Sequence of chain 1.B:
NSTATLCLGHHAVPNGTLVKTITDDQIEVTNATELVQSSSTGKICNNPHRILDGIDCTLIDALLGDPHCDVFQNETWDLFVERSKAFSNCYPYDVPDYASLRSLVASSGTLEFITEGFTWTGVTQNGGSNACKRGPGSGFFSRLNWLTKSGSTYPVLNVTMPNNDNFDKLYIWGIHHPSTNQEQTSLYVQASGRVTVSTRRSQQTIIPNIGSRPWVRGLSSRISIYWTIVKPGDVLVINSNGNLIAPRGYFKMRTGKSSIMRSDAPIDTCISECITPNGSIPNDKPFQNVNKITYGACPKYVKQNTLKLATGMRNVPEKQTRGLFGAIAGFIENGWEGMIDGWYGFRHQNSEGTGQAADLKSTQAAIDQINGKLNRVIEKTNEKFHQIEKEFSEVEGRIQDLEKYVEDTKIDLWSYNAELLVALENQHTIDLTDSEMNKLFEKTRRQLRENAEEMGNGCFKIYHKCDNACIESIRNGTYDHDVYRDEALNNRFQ

Binding-site contacts:
Ligand atom C7 contacts residue PRO221 of chain 1.A at 4.3 Å (hydrophobic).
Ligand atom O7 contacts residue PRO221 of chain 1.A at 3.4 Å.
Ligand atom O5 contacts residue TRP222 of chain 1.A at 4.3 Å.
Ligand atom C2 contacts residue TRP222 of chain 1.A at 4.2 Å (hydrophobic).
Ligand atom C7 contacts residue TRP222 of chain 1.A at 4.0 Å (hydrophobic).
Ligand atom C3 contacts residue TRP222 of chain 1.A at 4.2 Å (hydrophobic).
Ligand atom C5 contacts residue TRP222 of chain 1.A at 4.0 Å (hydrophobic).
Ligand atom N2 contacts residue ASN165 of chain 1.B at 3.0 Å (h-bond).
Ligand atom O6 contacts residue TRP222 of chain 1.A at 3.1 Å.
Ligand atom C4 contacts residue ASN165 of chain 1.B at 4.2 Å.
Ligand atom O6 contacts residue THR167 of chain 1.B at 3.6 Å.
Ligand atom C1 contacts residue ASN165 of chain 1.B at 1.4 Å.
Ligand atom C8 contacts residue ASN165 of chain 1.B at 4.4 Å.
Ligand atom C8 contacts residue SER219 of chain 1.A at 3.9 Å.
Ligand atom O5 contacts residue TRP222 of chain 1.A at 4.4 Å.
Ligand atom C7 contacts residue SER219 of chain 1.A at 4.2 Å.
Ligand atom C5 contacts residue ASN165 of chain 1.B at 3.6 Å.
Ligand atom N2 contacts residue SER219 of chain 1.A at 3.6 Å.
Ligand atom C1 contacts residue SER219 of chain 1.A at 4.2 Å.
Ligand atom C7 contacts residue ASN165 of chain 1.B at 3.2 Å.
Ligand atom C2 contacts residue ASN165 of chain 1.B at 2.5 Å.
Ligand atom O7 contacts residue ASN165 of chain 1.B at 3.1 Å (h-bond).
Ligand atom C4 contacts residue TRP222 of chain 1.A at 4.2 Å (hydrophobic).
Ligand atom C6 contacts residue THR167 of chain 1.B at 3.8 Å.
Ligand atom O5 contacts residue ASN165 of chain 1.B at 2.4 Å (h-bond).
Ligand atom O7 contacts residue ARG220 of chain 1.A at 4.0 Å.
Ligand atom O3 contacts residue TRP222 of chain 1.A at 4.1 Å.
Ligand atom C8 contacts residue PRO221 of chain 1.A at 4.4 Å (hydrophobic).
Ligand atom O7 contacts residue TRP222 of chain 1.A at 3.3 Å (h-bond).
Ligand atom C1 contacts residue TRP222 of chain 1.A at 4.0 Å (hydrophobic).
Ligand atom C3 contacts residue ASN165 of chain 1.B at 3.8 Å.
Ligand atom C6 contacts residue TRP222 of chain 1.A at 4.4 Å (hydrophobic).
Ligand atom C8 contacts residue TRP222 of chain 1.A at 4.3 Å (hydrophobic).
Ligand atom C8 contacts residue VAL242 of chain 1.B at 4.5 Å (hydrophobic).

Sequence of chain 1.A:
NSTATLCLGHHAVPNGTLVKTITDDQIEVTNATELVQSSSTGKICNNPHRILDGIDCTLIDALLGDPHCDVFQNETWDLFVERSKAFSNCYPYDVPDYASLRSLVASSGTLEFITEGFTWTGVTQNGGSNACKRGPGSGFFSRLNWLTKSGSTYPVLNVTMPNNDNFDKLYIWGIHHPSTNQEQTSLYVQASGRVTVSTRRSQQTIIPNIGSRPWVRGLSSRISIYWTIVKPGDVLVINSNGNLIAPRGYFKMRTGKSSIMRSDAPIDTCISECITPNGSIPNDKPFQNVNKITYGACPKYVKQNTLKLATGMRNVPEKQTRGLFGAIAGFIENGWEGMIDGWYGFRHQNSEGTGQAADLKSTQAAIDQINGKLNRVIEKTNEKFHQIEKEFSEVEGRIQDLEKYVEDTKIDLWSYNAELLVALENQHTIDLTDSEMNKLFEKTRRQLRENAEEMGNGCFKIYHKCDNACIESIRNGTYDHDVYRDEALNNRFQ

This small molecule binds to this protein.
Small molecule (SMILES): CC(=O)N[C@H]1[C@H](O[C@H]2[C@H](O)[C@@H](NC(C)=O)CO[C@@H]2CO)O[C@H](CO)[C@@H](O[C@@H]2O[C@H](CO[C@H]3O[C@H](CO)[C@@H](O)[C@H](O)[C@@H]3O)[C@@H](O)[C@H](O[C@H]3O[C@H](CO)[C@@H](O)[C@H](O)[C@@H]3O)[C@@H]2O)[C@@H]1O